This protein binds this small molecule.
Small molecule (SMILES): Nc1ncnc2c1ncn2[C@@H]1O[C@H](CO[P](=O)(O)O[P](=O)(O)NP(=O)(O)O)[C@@H](O)[C@H]1O

Binding-site contacts:
Ligand atom O2G contacts residue GLY44 of chain 1.J at 2.4 Å (h-bond).
Ligand atom N7 contacts residue ARG18 of chain 1.J at 2.9 Å (salt-bridge).
Ligand atom C4 contacts residue ARG18 of chain 1.J at 3.6 Å.
Ligand atom N6 contacts residue ARG18 of chain 1.J at 1.4 Å (salt-bridge).
Ligand atom C2 contacts residue ARG18 of chain 1.J at 3.6 Å.
Ligand atom PB contacts residue LYS47 of chain 1.J at 2.4 Å.
Ligand atom O3A contacts residue LYS47 of chain 1.J at 3.6 Å.
Ligand atom O2G contacts residue PRO42 of chain 1.J at 3.2 Å (h-bond).
Ligand atom PB contacts residue GLY46 of chain 1.J at 2.4 Å.
Ligand atom O2G contacts residue HIS203 of chain 1.J at 3.4 Å (h-bond).
Ligand atom O2G contacts residue CYS45 of chain 1.J at 3.1 Å (h-bond).
Ligand atom O1B contacts residue LYS47 of chain 1.J at 2.6 Å (salt-bridge).
Ligand atom O5' contacts residue THR49 of chain 1.J at 3.8 Å.
Ligand atom PB contacts residue THR48 of chain 1.J at 3.8 Å.
Ligand atom O1A contacts residue THR48 of chain 1.J at 3.2 Å.
Ligand atom O3A contacts residue GLY46 of chain 1.J at 2.9 Å (h-bond).
Ligand atom C6 contacts residue ARG18 of chain 1.J at 1.7 Å.
Ligand atom O1B contacts residue GLY46 of chain 1.J at 1.3 Å (h-bond).
Ligand atom N3 contacts residue ARG18 of chain 1.J at 3.8 Å.
Ligand atom O1B contacts residue GLY44 of chain 1.J at 3.1 Å.
Ligand atom O2B contacts residue LYS47 of chain 1.J at 1.3 Å (salt-bridge).
Ligand atom O2B contacts residue THR48 of chain 1.J at 2.5 Å (h-bond).
Ligand atom O4' contacts residue ILE23 of chain 1.J at 3.5 Å.
Ligand atom N1 contacts residue ARG18 of chain 1.J at 2.7 Å (salt-bridge).
Ligand atom PG contacts residue GLY44 of chain 1.J at 3.5 Å.
Ligand atom PA contacts residue THR49 of chain 1.J at 3.8 Å.
Ligand atom O1B contacts residue CYS45 of chain 1.J at 2.2 Å.
Ligand atom O3' contacts residue ARG21 of chain 1.J at 3.6 Å.
Ligand atom O2B contacts residue THR49 of chain 1.J at 3.6 Å.
Ligand atom PB contacts residue CYS45 of chain 1.J at 3.6 Å.
Ligand atom PG contacts residue LYS47 of chain 1.J at 3.3 Å.
Ligand atom O1A contacts residue THR49 of chain 1.J at 2.9 Å (h-bond).
Ligand atom O2B contacts residue GLY46 of chain 1.J at 1.8 Å.
Ligand atom O3' contacts residue GLY44 of chain 1.J at 3.8 Å.
Ligand atom C5 contacts residue ARG18 of chain 1.J at 2.4 Å.
Ligand atom C5' contacts residue THR49 of chain 1.J at 3.2 Å.
Ligand atom O2G contacts residue SER43 of chain 1.J at 3.2 Å.
Ligand atom O1G contacts residue GLY44 of chain 1.J at 3.2 Å.
Ligand atom N3B contacts residue LYS47 of chain 1.J at 3.0 Å (salt-bridge).
Ligand atom O2G contacts residue LYS47 of chain 1.J at 2.6 Å (salt-bridge).

Sequence of chain 1.J:
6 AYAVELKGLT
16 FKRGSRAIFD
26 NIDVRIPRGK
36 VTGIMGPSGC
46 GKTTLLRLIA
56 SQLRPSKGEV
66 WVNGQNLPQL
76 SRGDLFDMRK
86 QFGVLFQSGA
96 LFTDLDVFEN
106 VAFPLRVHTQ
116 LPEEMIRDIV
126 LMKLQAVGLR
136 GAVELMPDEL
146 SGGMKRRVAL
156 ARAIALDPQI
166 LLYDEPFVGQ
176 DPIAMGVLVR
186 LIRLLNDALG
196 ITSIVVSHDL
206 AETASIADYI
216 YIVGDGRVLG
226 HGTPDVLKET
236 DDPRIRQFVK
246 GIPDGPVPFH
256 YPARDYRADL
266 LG